Binding-site contacts:
Ligand atom C06 contacts residue LEU48 of chain 1.D at 3.6 Å (hydrophobic).
Ligand atom N01 contacts residue VAL92 of chain 1.E at 3.2 Å.
Ligand atom C10 contacts residue TYR62 of chain 1.E at 3.4 Å (hydrophobic).
Ligand atom C10 contacts residue TRP90 of chain 1.E at 3.2 Å (hydrophobic).
Ligand atom C08 contacts residue TRP90 of chain 1.E at 3.5 Å (hydrophobic).
Ligand atom C23 contacts residue GLU26 of chain 1.E at 3.2 Å.
Ligand atom C06 contacts residue TYR82 of chain 1.D at 3.3 Å (hydrophobic).
Ligand atom C18 contacts residue ILE28 of chain 1.E at 3.9 Å (hydrophobic).
Ligand atom C28 contacts residue TYR62 of chain 1.E at 3.3 Å (hydrophobic).
Ligand atom C04 contacts residue THR79 of chain 1.D at 3.3 Å.
Ligand atom C02 contacts residue ILE44 of chain 1.D at 3.9 Å (hydrophobic).
Ligand atom C08 contacts residue TYR82 of chain 1.D at 3.9 Å (hydrophobic).
Ligand atom C17 contacts residue GLU26 of chain 1.E at 3.4 Å.
Ligand atom C05 contacts residue LEU48 of chain 1.D at 3.5 Å (hydrophobic).
Ligand atom C18 contacts residue LEU48 of chain 1.D at 3.8 Å (hydrophobic).
Ligand atom C11 contacts residue TYR62 of chain 1.E at 3.5 Å (hydrophobic).
Ligand atom C23 contacts residue SER52 of chain 1.D at 3.3 Å.
Ligand atom C12 contacts residue TYR62 of chain 1.E at 3.4 Å (hydrophobic).
Ligand atom C19 contacts residue LEU23 of chain 1.E at 3.8 Å (hydrophobic).
Ligand atom O25 contacts residue LEU48 of chain 1.D at 3.5 Å.
Ligand atom C04 contacts residue LEU48 of chain 1.D at 3.8 Å (hydrophobic).
Ligand atom C22 contacts residue SER52 of chain 1.D at 3.5 Å.
Ligand atom C05 contacts residue TYR82 of chain 1.D at 3.6 Å (hydrophobic).
Ligand atom N09 contacts residue TYR62 of chain 1.E at 2.8 Å (h-bond).
Ligand atom C27 contacts residue TYR62 of chain 1.E at 3.2 Å (hydrophobic).
Ligand atom C02 contacts residue VAL92 of chain 1.E at 3.3 Å (hydrophobic).
Ligand atom C11 contacts residue HIS60 of chain 1.E at 3.5 Å.
Ligand atom C20 contacts residue GLU26 of chain 1.E at 3.6 Å.
Ligand atom CL21 contacts residue PHE49 of chain 1.D at 3.8 Å.
Ligand atom CL21 contacts residue ARG22 of chain 1.E at 3.5 Å.
Ligand atom C02 contacts residue TYR62 of chain 1.E at 3.7 Å (hydrophobic).
Ligand atom C16 contacts residue GLU26 of chain 1.E at 3.6 Å.
Ligand atom C22 contacts residue GLU26 of chain 1.E at 3.5 Å.
Ligand atom C07 contacts residue TYR62 of chain 1.E at 3.6 Å (hydrophobic).
Ligand atom N01 contacts residue TYR62 of chain 1.E at 3.6 Å.
Ligand atom C08 contacts residue TYR62 of chain 1.E at 3.6 Å (hydrophobic).
Ligand atom C27 contacts residue TYR82 of chain 1.D at 3.7 Å (hydrophobic).
Ligand atom C26 contacts residue TYR62 of chain 1.E at 3.2 Å (hydrophobic).
Ligand atom C14 contacts residue GLU26 of chain 1.E at 3.6 Å.
Ligand atom C19 contacts residue LEU48 of chain 1.D at 3.8 Å (hydrophobic).

Sequence of chain 1.E:
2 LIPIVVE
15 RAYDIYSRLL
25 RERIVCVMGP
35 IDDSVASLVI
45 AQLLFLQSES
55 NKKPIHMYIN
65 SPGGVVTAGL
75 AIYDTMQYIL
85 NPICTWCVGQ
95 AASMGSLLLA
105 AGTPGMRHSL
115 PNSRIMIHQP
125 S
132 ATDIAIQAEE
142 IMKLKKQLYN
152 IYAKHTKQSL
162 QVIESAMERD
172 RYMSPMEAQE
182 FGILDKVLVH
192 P

Sequence of chain 1.D:
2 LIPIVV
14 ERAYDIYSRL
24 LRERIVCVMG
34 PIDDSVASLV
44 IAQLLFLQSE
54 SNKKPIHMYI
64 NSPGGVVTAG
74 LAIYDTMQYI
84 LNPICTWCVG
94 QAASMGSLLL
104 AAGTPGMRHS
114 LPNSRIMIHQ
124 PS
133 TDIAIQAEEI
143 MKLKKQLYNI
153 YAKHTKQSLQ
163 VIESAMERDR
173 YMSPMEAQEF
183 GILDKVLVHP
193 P

The protein below binds the small molecule below.
Small molecule (SMILES): N#Cc1cccc(CN2CCc3ncn(Cc4ccc(Cl)cc4)c(=O)c3C2)c1